A protein and the small-molecule ligand that binds it are described below.
Small molecule (SMILES): CC(=O)N[C@H]1[C@H](O[C@H]2[C@H](O)[C@@H](NC(C)=O)CO[C@@H]2CO)O[C@H](CO)[C@@H](O[C@@H]2O[C@H](CO[C@H]3O[C@H](CO)[C@@H](O)[C@H](O)[C@@H]3O)[C@@H](O)[C@H](O[C@H]3O[C@H](CO)[C@@H](O)[C@H](O)[C@@H]3O)[C@@H]2O)[C@@H]1O

Binding-site contacts:
Ligand atom C3 contacts residue TYR41 of chain 54.E at 4.2 Å (hydrophobic).
Ligand atom C6 contacts residue TYR41 of chain 54.E at 3.6 Å (hydrophobic).
Ligand atom C5 contacts residue ASP338 of chain 54.E at 3.5 Å.
Ligand atom N2 contacts residue ASN388 of chain 54.E at 2.9 Å (h-bond).
Ligand atom C7 contacts residue ASN388 of chain 54.E at 3.6 Å.
Ligand atom C7 contacts residue SER390 of chain 54.E at 4.2 Å.
Ligand atom O5 contacts residue ASN388 of chain 54.E at 2.3 Å (h-bond).
Ligand atom C8 contacts residue SER390 of chain 54.E at 3.3 Å.
Ligand atom C6 contacts residue ARG358 of chain 54.E at 4.4 Å.
Ligand atom C7 contacts residue TYR41 of chain 54.E at 3.5 Å (hydrophobic).
Ligand atom C2 contacts residue ARG358 of chain 54.E at 4.3 Å.
Ligand atom N2 contacts residue TYR41 of chain 54.E at 4.3 Å.
Ligand atom C8 contacts residue TYR41 of chain 54.E at 3.6 Å (hydrophobic).
Ligand atom C4 contacts residue ASN388 of chain 54.E at 4.2 Å.
Ligand atom O6 contacts residue TYR386 of chain 54.E at 4.0 Å.
Ligand atom C8 contacts residue GLU61 of chain 54.E at 3.3 Å.
Ligand atom O7 contacts residue GLN39 of chain 54.E at 2.9 Å (h-bond).
Ligand atom O4 contacts residue ASP338 of chain 54.E at 4.2 Å.
Ligand atom O7 contacts residue TYR41 of chain 54.E at 3.3 Å (h-bond).
Ligand atom O7 contacts residue ASN388 of chain 54.E at 3.9 Å.
Ligand atom O5 contacts residue TYR41 of chain 54.E at 4.4 Å.
Ligand atom C1 contacts residue ASP338 of chain 54.E at 4.3 Å.
Ligand atom O6 contacts residue TYR41 of chain 54.E at 3.6 Å.
Ligand atom C6 contacts residue ASP338 of chain 54.E at 3.3 Å.
Ligand atom C4 contacts residue ASP338 of chain 54.E at 4.3 Å.
Ligand atom O6 contacts residue HIS339 of chain 54.E at 3.9 Å.
Ligand atom C7 contacts residue GLN39 of chain 54.E at 4.1 Å.
Ligand atom O6 contacts residue ARG358 of chain 54.E at 3.3 Å.
Ligand atom C4 contacts residue TYR41 of chain 54.E at 3.9 Å (hydrophobic).
Ligand atom C5 contacts residue ASN388 of chain 54.E at 3.6 Å.
Ligand atom C1 contacts residue ASN388 of chain 54.E at 1.4 Å.
Ligand atom C3 contacts residue ASP338 of chain 54.E at 4.5 Å.
Ligand atom C3 contacts residue ASN388 of chain 54.E at 3.8 Å.
Ligand atom O5 contacts residue ARG358 of chain 54.E at 3.4 Å (salt-bridge).
Ligand atom C5 contacts residue TYR41 of chain 54.E at 3.4 Å (hydrophobic).
Ligand atom O6 contacts residue ASP338 of chain 54.E at 2.9 Å (salt-bridge).
Ligand atom C2 contacts residue ASN388 of chain 54.E at 2.5 Å.
Ligand atom C1 contacts residue ARG358 of chain 54.E at 3.7 Å.
Ligand atom O4 contacts residue TYR41 of chain 54.E at 3.5 Å (h-bond).
Ligand atom O5 contacts residue ASP338 of chain 54.E at 4.2 Å.

Sequence of chain 54.E:
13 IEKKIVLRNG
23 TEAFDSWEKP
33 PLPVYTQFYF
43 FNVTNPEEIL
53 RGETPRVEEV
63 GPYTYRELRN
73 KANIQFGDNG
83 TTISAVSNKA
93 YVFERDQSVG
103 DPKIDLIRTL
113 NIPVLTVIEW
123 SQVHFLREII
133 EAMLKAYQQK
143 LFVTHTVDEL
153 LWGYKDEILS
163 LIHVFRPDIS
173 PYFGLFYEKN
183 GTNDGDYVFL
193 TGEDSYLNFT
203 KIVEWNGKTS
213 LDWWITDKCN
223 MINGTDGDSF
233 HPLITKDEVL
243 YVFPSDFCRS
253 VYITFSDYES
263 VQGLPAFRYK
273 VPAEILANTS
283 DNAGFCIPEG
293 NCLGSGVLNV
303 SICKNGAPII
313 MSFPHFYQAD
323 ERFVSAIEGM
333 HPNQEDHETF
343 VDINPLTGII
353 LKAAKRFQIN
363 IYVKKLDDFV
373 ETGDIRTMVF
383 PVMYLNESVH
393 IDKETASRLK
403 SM